Sequence of chain 1.A:
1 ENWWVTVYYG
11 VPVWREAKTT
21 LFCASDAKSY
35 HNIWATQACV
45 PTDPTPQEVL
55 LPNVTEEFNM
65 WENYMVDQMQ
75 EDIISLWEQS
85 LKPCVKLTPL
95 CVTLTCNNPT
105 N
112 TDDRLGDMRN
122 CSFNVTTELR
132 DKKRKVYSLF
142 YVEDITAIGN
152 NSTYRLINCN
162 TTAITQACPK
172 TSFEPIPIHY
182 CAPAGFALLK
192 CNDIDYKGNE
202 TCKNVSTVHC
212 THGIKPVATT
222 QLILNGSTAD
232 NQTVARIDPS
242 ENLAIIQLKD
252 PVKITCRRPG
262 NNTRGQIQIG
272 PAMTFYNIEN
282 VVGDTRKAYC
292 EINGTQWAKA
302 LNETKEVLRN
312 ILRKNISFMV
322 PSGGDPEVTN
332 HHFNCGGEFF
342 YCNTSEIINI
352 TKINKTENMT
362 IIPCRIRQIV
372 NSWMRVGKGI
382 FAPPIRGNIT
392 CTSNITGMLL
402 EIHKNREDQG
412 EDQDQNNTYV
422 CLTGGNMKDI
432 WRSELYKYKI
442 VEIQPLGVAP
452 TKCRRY

This protein binds this small molecule.
Small molecule (SMILES): CC(=O)N[C@H]1[C@H](O[C@H]2[C@H](O)[C@@H](NC(C)=O)CO[C@@H]2CO)O[C@H](CO)[C@@H](O)[C@@H]1O

Binding-site contacts:
Ligand atom N2 contacts residue ASN125 of chain 1.A at 3.0 Å (h-bond).
Ligand atom C6 contacts residue LYS134 of chain 1.A at 4.4 Å.
Ligand atom C5 contacts residue ASN125 of chain 1.A at 3.6 Å.
Ligand atom C2 contacts residue ASN125 of chain 1.A at 2.5 Å.
Ligand atom C1 contacts residue ASN125 of chain 1.A at 1.4 Å.
Ligand atom O6 contacts residue LYS134 of chain 1.A at 4.4 Å.
Ligand atom O5 contacts residue ASN125 of chain 1.A at 2.3 Å (h-bond).
Ligand atom C3 contacts residue ASN125 of chain 1.A at 3.8 Å.
Ligand atom C7 contacts residue ASN125 of chain 1.A at 3.5 Å.
Ligand atom O7 contacts residue ASN125 of chain 1.A at 4.4 Å.
Ligand atom C8 contacts residue ASN125 of chain 1.A at 3.6 Å.
Ligand atom C4 contacts residue ASN125 of chain 1.A at 4.2 Å.